Binding-site contacts:
Ligand atom N contacts residue TYR347 of chain 1.K at 2.8 Å (h-bond).
Ligand atom OE1 contacts residue TYR251 of chain 1.K at 3.0 Å.
Ligand atom CA contacts residue GLU314 of chain 1.K at 3.4 Å.
Ligand atom O contacts residue TYR251 of chain 1.K at 3.3 Å.
Ligand atom NE2 contacts residue SER219 of chain 1.K at 3.5 Å (h-bond).
Ligand atom CD contacts residue TYR399 of chain 1.K at 3.9 Å (hydrophobic).
Ligand atom CG contacts residue TYR251 of chain 1.K at 3.5 Å (hydrophobic).
Ligand atom CB contacts residue GLN218 of chain 1.K at 4.3 Å.
Ligand atom C contacts residue ASN321 of chain 1.K at 4.3 Å.
Ligand atom NE2 contacts residue ALA416 of chain 1.K at 3.7 Å.
Ligand atom N contacts residue GLN218 of chain 1.K at 4.0 Å.
Ligand atom CA contacts residue GLN218 of chain 1.K at 3.9 Å.
Ligand atom OXT contacts residue GLU314 of chain 1.K at 3.1 Å (salt-bridge).
Ligand atom OXT contacts residue TYR182 of chain 1.K at 3.9 Å.
Ligand atom CB contacts residue TYR347 of chain 1.K at 3.8 Å (hydrophobic).
Ligand atom NE2 contacts residue TYR399 of chain 1.K at 4.0 Å.
Ligand atom OXT contacts residue ASN321 of chain 1.K at 3.2 Å (h-bond).
Ligand atom N contacts residue GLU314 of chain 1.K at 3.0 Å (salt-bridge).
Ligand atom CB contacts residue SER219 of chain 1.K at 3.3 Å.
Ligand atom CD contacts residue TYR251 of chain 1.K at 3.5 Å (hydrophobic).
Ligand atom O contacts residue TYR182 of chain 1.K at 2.8 Å (h-bond).
Ligand atom CB contacts residue TYR251 of chain 1.K at 3.6 Å (hydrophobic).
Ligand atom CG contacts residue SER219 of chain 1.K at 3.3 Å.
Ligand atom CD contacts residue SER219 of chain 1.K at 2.9 Å.
Ligand atom C contacts residue TYR182 of chain 1.K at 3.8 Å (hydrophobic).
Ligand atom CG contacts residue VAL417 of chain 1.K at 3.7 Å (hydrophobic).
Ligand atom CB contacts residue ASN268 of chain 1.K at 4.1 Å.
Ligand atom CB contacts residue LYS222 of chain 1.K at 4.3 Å.
Ligand atom C contacts residue TYR251 of chain 1.K at 4.1 Å (hydrophobic).
Ligand atom N contacts residue ASN321 of chain 1.K at 4.3 Å.
Ligand atom OE1 contacts residue SER219 of chain 1.K at 2.8 Å (h-bond).
Ligand atom CG contacts residue TYR182 of chain 1.K at 4.0 Å (hydrophobic).
Ligand atom CA contacts residue TYR347 of chain 1.K at 3.9 Å (hydrophobic).
Ligand atom NE2 contacts residue TYR251 of chain 1.K at 4.3 Å.
Ligand atom N contacts residue CYS351 of chain 1.K at 3.6 Å.
Ligand atom NE2 contacts residue VAL417 of chain 1.K at 3.3 Å.
Ligand atom OE1 contacts residue TYR399 of chain 1.K at 3.1 Å (h-bond).
Ligand atom C contacts residue GLU314 of chain 1.K at 3.5 Å.
Ligand atom CD contacts residue VAL417 of chain 1.K at 3.9 Å (hydrophobic).
Ligand atom OE1 contacts residue LYS222 of chain 1.K at 3.7 Å.

A small-molecule ligand and the protein it binds are described below.
Small molecule (SMILES): NC(=O)CC[C@H](N)C(=O)O

Sequence of chain 1.K:
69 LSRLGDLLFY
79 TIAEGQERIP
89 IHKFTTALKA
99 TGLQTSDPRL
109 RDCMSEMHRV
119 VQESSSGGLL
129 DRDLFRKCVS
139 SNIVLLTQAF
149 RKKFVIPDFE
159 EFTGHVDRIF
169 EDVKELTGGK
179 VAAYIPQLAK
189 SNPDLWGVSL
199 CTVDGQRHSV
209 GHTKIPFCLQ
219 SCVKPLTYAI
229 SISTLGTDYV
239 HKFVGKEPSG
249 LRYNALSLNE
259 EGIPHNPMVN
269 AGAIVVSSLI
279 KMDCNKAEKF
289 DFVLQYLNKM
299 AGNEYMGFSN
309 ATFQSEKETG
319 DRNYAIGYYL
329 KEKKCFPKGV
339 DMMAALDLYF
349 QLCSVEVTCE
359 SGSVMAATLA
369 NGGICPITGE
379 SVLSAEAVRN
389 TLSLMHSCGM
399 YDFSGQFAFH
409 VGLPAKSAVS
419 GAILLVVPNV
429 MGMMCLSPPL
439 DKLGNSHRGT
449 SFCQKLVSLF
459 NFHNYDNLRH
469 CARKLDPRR